Sequence of chain 2.C:
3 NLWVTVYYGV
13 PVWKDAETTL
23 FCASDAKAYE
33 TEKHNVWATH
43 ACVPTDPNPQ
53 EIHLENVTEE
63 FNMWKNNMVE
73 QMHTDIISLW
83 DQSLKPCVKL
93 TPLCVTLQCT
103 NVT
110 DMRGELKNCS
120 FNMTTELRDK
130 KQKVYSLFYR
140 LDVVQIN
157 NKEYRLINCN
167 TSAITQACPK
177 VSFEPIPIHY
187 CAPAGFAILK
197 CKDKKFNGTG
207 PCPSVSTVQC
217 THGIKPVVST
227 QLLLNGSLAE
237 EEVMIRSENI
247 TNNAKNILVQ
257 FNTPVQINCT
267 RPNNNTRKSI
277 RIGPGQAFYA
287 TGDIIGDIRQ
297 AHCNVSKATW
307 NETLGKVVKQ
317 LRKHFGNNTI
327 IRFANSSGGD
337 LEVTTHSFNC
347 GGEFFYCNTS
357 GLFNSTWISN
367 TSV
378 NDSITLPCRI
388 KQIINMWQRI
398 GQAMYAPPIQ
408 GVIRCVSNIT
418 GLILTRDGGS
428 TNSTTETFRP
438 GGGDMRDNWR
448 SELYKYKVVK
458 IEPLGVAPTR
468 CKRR

Binding-site contacts:
Ligand atom O5 contacts residue SER356 of chain 2.C at 4.3 Å.
Ligand atom C2 contacts residue ASN331 of chain 2.C at 2.5 Å.
Ligand atom C7 contacts residue SER356 of chain 2.C at 3.7 Å.
Ligand atom O3 contacts residue NAG1 of chain 2.I at 3.7 Å.
Ligand atom C5 contacts residue ASN331 of chain 2.C at 3.7 Å.
Ligand atom N2 contacts residue SER332 of chain 2.C at 4.4 Å.
Ligand atom C8 contacts residue THR340 of chain 2.C at 4.3 Å.
Ligand atom O5 contacts residue NAG1 of chain 2.I at 4.4 Å.
Ligand atom O7 contacts residue ASN331 of chain 2.C at 4.0 Å.
Ligand atom C1 contacts residue SER356 of chain 2.C at 3.6 Å.
Ligand atom C8 contacts residue NAG2 of chain 2.I at 4.3 Å.
Ligand atom C3 contacts residue ASN331 of chain 2.C at 3.8 Å.
Ligand atom N2 contacts residue SER356 of chain 2.C at 3.9 Å.
Ligand atom O7 contacts residue SER356 of chain 2.C at 3.5 Å (h-bond).
Ligand atom O5 contacts residue ASN331 of chain 2.C at 2.4 Å (h-bond).
Ligand atom C5 contacts residue NAG2 of chain 2.I at 4.3 Å.
Ligand atom C6 contacts residue NAG2 of chain 2.I at 4.3 Å.
Ligand atom C7 contacts residue NAG1 of chain 2.I at 3.4 Å.
Ligand atom C2 contacts residue SER356 of chain 2.C at 3.9 Å.
Ligand atom C8 contacts residue NAG1 of chain 2.I at 4.1 Å.
Ligand atom C2 contacts residue NAG1 of chain 2.I at 4.4 Å.
Ligand atom N2 contacts residue NAG1 of chain 2.I at 4.2 Å.
Ligand atom C4 contacts residue NAG1 of chain 2.I at 4.2 Å.
Ligand atom O7 contacts residue ASN354 of chain 2.C at 3.4 Å (h-bond).
Ligand atom N2 contacts residue ASN331 of chain 2.C at 2.8 Å (h-bond).
Ligand atom C7 contacts residue ASN354 of chain 2.C at 4.0 Å.
Ligand atom C8 contacts residue ASN354 of chain 2.C at 4.3 Å.
Ligand atom C7 contacts residue ASN331 of chain 2.C at 3.6 Å.
Ligand atom O6 contacts residue NAG2 of chain 2.I at 3.0 Å (h-bond).
Ligand atom C4 contacts residue ASN331 of chain 2.C at 4.3 Å.
Ligand atom C1 contacts residue ASN331 of chain 2.C at 1.4 Å.
Ligand atom O6 contacts residue NAG1 of chain 2.I at 3.8 Å.
Ligand atom O7 contacts residue NAG1 of chain 2.I at 2.5 Å (h-bond).
Ligand atom N2 contacts residue NAG2 of chain 2.I at 4.4 Å.

The protein below binds the small molecule below.
Small molecule (SMILES): CC(=O)N[C@H]1[C@H](O[C@H]2[C@H](O)[C@@H](NC(C)=O)CO[C@@H]2CO)O[C@H](CO)[C@@H](O[C@@H]2O[C@H](CO)[C@@H](O)[C@H](O)[C@@H]2O)[C@@H]1O